The small molecule below binds the protein below.
Small molecule (SMILES): CC(=O)N[C@@H]1[C@@H](O)[C@H](O)[C@@H](CO)O[C@H]1O

Binding-site contacts:
Ligand atom C6 contacts residue LEU199 of chain 52.E at 4.1 Å (hydrophobic).
Ligand atom C3 contacts residue ASN200 of chain 52.E at 3.7 Å.
Ligand atom O6 contacts residue ASN200 of chain 52.E at 3.0 Å (h-bond).
Ligand atom C1 contacts residue LEU192 of chain 52.E at 3.9 Å (hydrophobic).
Ligand atom N2 contacts residue ASN200 of chain 52.E at 3.3 Å (h-bond).
Ligand atom C6 contacts residue SER197 of chain 52.E at 4.3 Å.
Ligand atom C5 contacts residue ASN200 of chain 52.E at 3.3 Å.
Ligand atom C4 contacts residue ASN200 of chain 52.E at 3.8 Å.
Ligand atom C8 contacts residue VAL205 of chain 52.E at 3.7 Å (hydrophobic).
Ligand atom C1 contacts residue ASN200 of chain 52.E at 1.4 Å.
Ligand atom C7 contacts residue LEU192 of chain 52.E at 3.8 Å (hydrophobic).
Ligand atom C2 contacts residue ASN200 of chain 52.E at 2.5 Å.
Ligand atom C8 contacts residue LEU192 of chain 52.E at 3.7 Å (hydrophobic).
Ligand atom N2 contacts residue LEU192 of chain 52.E at 3.5 Å.
Ligand atom C2 contacts residue LEU192 of chain 52.E at 4.3 Å (hydrophobic).
Ligand atom C6 contacts residue ASN200 of chain 52.E at 3.3 Å.
Ligand atom O5 contacts residue ASN200 of chain 52.E at 2.5 Å (h-bond).
Ligand atom O7 contacts residue LYS203 of chain 52.E at 4.0 Å.
Ligand atom C7 contacts residue ASN200 of chain 52.E at 3.6 Å.
Ligand atom O7 contacts residue ASN200 of chain 52.E at 3.3 Å (h-bond).
Ligand atom O5 contacts residue SER197 of chain 52.E at 4.0 Å.
Ligand atom C5 contacts residue SER197 of chain 52.E at 4.2 Å.

Sequence of chain 52.E:
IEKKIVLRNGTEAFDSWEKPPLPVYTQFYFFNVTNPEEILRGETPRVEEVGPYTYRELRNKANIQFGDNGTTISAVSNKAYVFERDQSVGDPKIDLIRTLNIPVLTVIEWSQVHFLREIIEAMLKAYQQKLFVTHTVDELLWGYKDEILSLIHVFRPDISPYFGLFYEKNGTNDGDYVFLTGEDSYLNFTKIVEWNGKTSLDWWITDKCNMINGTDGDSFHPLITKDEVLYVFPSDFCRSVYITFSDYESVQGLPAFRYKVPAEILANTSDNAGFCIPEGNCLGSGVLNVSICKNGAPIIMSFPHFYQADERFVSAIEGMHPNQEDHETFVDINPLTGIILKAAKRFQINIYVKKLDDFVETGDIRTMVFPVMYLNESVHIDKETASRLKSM